Sequence of chain 1.M:
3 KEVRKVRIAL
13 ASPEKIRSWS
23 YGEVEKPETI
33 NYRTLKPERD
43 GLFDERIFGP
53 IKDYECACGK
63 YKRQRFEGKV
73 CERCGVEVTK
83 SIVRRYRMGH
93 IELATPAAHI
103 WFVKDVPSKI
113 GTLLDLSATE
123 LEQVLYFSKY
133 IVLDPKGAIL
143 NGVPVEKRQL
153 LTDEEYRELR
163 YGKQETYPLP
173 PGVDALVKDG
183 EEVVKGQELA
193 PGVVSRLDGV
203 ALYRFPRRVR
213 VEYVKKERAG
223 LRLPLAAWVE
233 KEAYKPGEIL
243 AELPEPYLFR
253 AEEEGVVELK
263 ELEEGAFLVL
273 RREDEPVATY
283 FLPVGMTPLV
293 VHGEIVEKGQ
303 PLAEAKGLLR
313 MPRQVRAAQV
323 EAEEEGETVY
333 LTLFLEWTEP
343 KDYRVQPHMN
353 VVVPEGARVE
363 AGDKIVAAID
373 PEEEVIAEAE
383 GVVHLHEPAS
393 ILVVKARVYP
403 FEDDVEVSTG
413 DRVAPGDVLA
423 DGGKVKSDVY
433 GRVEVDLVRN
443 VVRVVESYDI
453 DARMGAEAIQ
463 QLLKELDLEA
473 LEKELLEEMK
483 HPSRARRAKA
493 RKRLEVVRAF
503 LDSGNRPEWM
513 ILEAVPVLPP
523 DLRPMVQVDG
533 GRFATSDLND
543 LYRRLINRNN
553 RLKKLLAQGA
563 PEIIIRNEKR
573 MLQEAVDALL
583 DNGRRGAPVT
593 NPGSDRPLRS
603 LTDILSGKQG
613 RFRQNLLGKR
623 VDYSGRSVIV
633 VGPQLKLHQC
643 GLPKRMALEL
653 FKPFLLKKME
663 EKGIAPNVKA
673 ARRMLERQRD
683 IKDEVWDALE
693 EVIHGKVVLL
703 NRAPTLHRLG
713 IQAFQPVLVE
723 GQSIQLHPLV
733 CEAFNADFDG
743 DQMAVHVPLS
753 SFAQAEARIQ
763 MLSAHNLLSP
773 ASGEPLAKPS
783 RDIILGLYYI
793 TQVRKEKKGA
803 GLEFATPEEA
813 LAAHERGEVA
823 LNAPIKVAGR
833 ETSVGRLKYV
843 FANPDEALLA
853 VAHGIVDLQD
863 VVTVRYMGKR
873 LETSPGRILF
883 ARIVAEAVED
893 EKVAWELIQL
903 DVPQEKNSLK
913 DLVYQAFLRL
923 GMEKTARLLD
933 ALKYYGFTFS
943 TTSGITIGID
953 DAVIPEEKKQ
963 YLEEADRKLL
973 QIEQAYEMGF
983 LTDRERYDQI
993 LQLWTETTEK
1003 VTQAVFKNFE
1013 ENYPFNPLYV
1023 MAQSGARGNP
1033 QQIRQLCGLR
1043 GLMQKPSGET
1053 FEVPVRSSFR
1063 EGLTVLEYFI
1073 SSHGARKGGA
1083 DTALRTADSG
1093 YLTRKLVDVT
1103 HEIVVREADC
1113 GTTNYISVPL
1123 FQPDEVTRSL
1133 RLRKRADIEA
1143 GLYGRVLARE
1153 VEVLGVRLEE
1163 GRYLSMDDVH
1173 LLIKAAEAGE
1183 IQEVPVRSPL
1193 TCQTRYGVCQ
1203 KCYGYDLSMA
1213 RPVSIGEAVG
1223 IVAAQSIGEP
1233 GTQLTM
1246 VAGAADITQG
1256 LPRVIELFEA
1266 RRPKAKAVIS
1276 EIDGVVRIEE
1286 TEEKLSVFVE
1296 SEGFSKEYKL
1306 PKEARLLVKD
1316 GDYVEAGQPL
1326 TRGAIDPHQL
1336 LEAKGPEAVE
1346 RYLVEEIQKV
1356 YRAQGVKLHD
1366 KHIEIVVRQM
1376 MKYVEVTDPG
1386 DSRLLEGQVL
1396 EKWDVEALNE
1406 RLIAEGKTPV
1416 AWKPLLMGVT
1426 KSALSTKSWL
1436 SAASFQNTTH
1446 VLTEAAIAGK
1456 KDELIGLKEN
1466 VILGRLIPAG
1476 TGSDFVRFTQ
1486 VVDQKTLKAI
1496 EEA

Binding-site contacts:
Ligand atom O3' contacts residue ASP741 of chain 1.M at 3.4 Å (salt-bridge).
Ligand atom OP1 contacts residue ASP741 of chain 1.M at 3.9 Å.
Ligand atom C2' contacts residue MG1 of chain 1.Z at 4.4 Å.
Ligand atom C5' contacts residue GLN567 of chain 1.L at 4.2 Å.
Ligand atom C5' contacts residue GLY742 of chain 1.M at 4.5 Å.
Ligand atom C4' contacts residue MG1 of chain 1.Z at 4.0 Å.
Ligand atom C5' contacts residue MG1 of chain 1.Z at 4.5 Å.
Ligand atom O3' contacts residue MG1 of chain 1.Z at 2.2 Å.
Ligand atom OP2 contacts residue LYS846 of chain 1.L at 3.9 Å.
Ligand atom O5' contacts residue GLN567 of chain 1.L at 2.9 Å (h-bond).
Ligand atom OP2 contacts residue GLU445 of chain 1.L at 3.9 Å.
Ligand atom O5' contacts residue HIS999 of chain 1.L at 2.8 Å (h-bond).
Ligand atom C2 contacts residue ALA705 of chain 1.M at 4.3 Å (hydrophobic).
Ligand atom O2' contacts residue MG1 of chain 1.Z at 4.2 Å.
Ligand atom C3' contacts residue MG1 of chain 1.Z at 3.5 Å.
Ligand atom O2' contacts residue GLY742 of chain 1.M at 4.5 Å.
Ligand atom C3' contacts residue ASP743 of chain 1.M at 3.6 Å.
Ligand atom C2' contacts residue ARG704 of chain 1.M at 3.8 Å.
Ligand atom P contacts residue LYS846 of chain 1.L at 3.8 Å.
Ligand atom P contacts residue LYS838 of chain 1.L at 4.1 Å.
Ligand atom OP1 contacts residue LYS846 of chain 1.L at 2.7 Å (salt-bridge).
Ligand atom C2' contacts residue ASP743 of chain 1.M at 4.1 Å.
Ligand atom O3' contacts residue ASP739 of chain 1.M at 3.9 Å.
Ligand atom O3' contacts residue LYS838 of chain 1.L at 3.6 Å (salt-bridge).
Ligand atom C4' contacts residue GLY742 of chain 1.M at 4.3 Å.
Ligand atom C4' contacts residue HIS999 of chain 1.L at 3.6 Å.
Ligand atom C5' contacts residue ASP741 of chain 1.M at 3.8 Å.
Ligand atom O2' contacts residue ARG704 of chain 1.M at 3.3 Å (salt-bridge).
Ligand atom O2' contacts residue ASP743 of chain 1.M at 3.2 Å.
Ligand atom O4' contacts residue HIS999 of chain 1.L at 3.8 Å.
Ligand atom C5' contacts residue ASP743 of chain 1.M at 4.4 Å.
Ligand atom OP1 contacts residue LYS838 of chain 1.L at 3.3 Å (salt-bridge).
Ligand atom C4' contacts residue ASP741 of chain 1.M at 4.2 Å.
Ligand atom O4' contacts residue GLY742 of chain 1.M at 4.5 Å.
Ligand atom C3' contacts residue ASP741 of chain 1.M at 4.3 Å.
Ligand atom C5' contacts residue HIS999 of chain 1.L at 3.8 Å.
Ligand atom O3' contacts residue ARG704 of chain 1.M at 4.4 Å.
Ligand atom N3 contacts residue ALA705 of chain 1.M at 4.1 Å.
Ligand atom O3' contacts residue ASP743 of chain 1.M at 2.7 Å (salt-bridge).
Ligand atom C4' contacts residue ASP743 of chain 1.M at 3.6 Å.

A small-molecule ligand and the protein it binds are described below.
Small molecule (SMILES): Nc1nc(=O)c2ncn([C@@H]3O[C@H](CO)[C@@H](O[P](=O)(O)OC[C@H]4O[C@@H](n5cnc6c(N)ncnc65)[C@H](O)[C@@H]4O)[C@H]3O)c2[nH]1

Sequence of chain 1.L:
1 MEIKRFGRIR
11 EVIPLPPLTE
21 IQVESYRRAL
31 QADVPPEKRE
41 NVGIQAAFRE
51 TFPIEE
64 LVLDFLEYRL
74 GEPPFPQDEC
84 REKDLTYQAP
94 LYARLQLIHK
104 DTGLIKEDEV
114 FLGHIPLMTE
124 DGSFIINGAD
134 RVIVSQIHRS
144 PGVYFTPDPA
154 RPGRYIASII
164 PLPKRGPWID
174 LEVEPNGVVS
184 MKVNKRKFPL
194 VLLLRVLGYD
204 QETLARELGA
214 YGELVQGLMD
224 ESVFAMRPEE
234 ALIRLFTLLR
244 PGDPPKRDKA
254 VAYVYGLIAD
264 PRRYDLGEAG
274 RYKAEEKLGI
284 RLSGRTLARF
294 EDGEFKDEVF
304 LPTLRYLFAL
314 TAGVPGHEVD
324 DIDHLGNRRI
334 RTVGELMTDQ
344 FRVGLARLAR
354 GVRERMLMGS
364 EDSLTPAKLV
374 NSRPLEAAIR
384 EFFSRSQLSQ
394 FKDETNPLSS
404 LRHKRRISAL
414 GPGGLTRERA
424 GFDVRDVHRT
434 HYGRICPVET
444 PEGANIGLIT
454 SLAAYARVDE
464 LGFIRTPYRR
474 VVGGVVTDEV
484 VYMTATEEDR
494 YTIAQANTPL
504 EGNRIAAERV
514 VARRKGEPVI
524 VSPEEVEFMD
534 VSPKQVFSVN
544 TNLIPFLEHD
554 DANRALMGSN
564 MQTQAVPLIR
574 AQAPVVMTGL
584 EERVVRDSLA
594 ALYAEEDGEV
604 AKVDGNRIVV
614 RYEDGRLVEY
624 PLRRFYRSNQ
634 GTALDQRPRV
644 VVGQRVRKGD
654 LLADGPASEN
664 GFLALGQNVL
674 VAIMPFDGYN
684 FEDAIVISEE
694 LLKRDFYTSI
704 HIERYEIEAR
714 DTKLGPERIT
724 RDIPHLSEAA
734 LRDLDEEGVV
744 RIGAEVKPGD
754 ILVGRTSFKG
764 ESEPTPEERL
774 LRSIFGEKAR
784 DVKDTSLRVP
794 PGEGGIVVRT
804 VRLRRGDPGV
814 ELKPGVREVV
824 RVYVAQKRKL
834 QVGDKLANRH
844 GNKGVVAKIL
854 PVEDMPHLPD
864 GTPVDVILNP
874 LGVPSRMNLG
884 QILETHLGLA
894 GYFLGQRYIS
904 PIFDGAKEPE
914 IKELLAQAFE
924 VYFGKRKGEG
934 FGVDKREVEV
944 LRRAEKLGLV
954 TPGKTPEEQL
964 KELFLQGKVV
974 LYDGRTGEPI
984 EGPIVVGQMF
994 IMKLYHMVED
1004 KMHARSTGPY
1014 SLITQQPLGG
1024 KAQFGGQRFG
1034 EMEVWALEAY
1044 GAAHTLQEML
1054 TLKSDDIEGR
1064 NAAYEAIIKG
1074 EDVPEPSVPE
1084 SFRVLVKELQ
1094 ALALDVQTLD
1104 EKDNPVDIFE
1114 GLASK